This small molecule binds to this protein.
Small molecule (SMILES): NS(=O)(=O)c1cc2c(cc1Cl)N[C@H]([C@H]1C[C@H]3C=C[C@@H]1C3)NS2(=O)=O

Sequence of chain 1.C:
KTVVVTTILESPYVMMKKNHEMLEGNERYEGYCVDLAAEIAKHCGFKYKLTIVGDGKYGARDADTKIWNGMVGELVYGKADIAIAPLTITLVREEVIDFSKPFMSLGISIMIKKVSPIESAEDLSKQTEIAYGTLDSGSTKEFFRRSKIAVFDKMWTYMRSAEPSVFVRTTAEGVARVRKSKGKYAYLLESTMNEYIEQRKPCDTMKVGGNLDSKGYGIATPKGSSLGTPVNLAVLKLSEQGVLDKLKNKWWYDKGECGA

Binding-site contacts:
Ligand atom N3 contacts residue SER750 of chain 1.B at 3.3 Å (h-bond).
Ligand atom C3 contacts residue LYS751 of chain 1.B at 3.9 Å.
Ligand atom C6 contacts residue SER775 of chain 1.C at 3.6 Å.
Ligand atom C10 contacts residue SER750 of chain 1.B at 3.8 Å.
Ligand atom C12 contacts residue PHE516 of chain 1.C at 3.9 Å (hydrophobic).
Ligand atom O2 contacts residue MET517 of chain 1.C at 3.2 Å (h-bond).
Ligand atom C4 contacts residue GLY752 of chain 1.B at 3.5 Å.
Ligand atom O1 contacts residue SER750 of chain 1.B at 3.9 Å.
Ligand atom C12 contacts residue SER750 of chain 1.B at 3.8 Å.
Ligand atom C4 contacts residue ILE502 of chain 1.B at 3.7 Å (hydrophobic).
Ligand atom CL contacts residue LEU780 of chain 1.C at 3.4 Å.
Ligand atom N1 contacts residue PRO515 of chain 1.C at 2.9 Å (h-bond).
Ligand atom C8 contacts residue PRO515 of chain 1.C at 3.4 Å (hydrophobic).
Ligand atom C1 contacts residue PRO515 of chain 1.C at 3.2 Å (hydrophobic).
Ligand atom C9 contacts residue SER750 of chain 1.B at 3.8 Å.
Ligand atom C5 contacts residue LEU772 of chain 1.C at 3.7 Å (hydrophobic).
Ligand atom N3 contacts residue ASP781 of chain 1.C at 3.4 Å (salt-bridge).
Ligand atom C7 contacts residue LEU772 of chain 1.C at 3.6 Å (hydrophobic).
Ligand atom C11 contacts residue SER518 of chain 1.C at 3.8 Å.
Ligand atom C4 contacts residue LYS751 of chain 1.B at 3.9 Å.
Ligand atom C13 contacts residue PHE516 of chain 1.C at 3.9 Å (hydrophobic).
Ligand atom O3 contacts residue SER518 of chain 1.C at 3.3 Å (h-bond).
Ligand atom C11 contacts residue SER750 of chain 1.B at 3.7 Å.
Ligand atom N2 contacts residue PRO515 of chain 1.C at 3.6 Å (h-bond).
Ligand atom C14 contacts residue SER775 of chain 1.C at 3.2 Å.
Ligand atom C7 contacts residue LYS514 of chain 1.C at 3.6 Å.
Ligand atom CL contacts residue ASP781 of chain 1.C at 3.1 Å.
Ligand atom O2 contacts residue PRO515 of chain 1.C at 3.6 Å.
Ligand atom O4 contacts residue LYS784 of chain 1.C at 3.2 Å.
Ligand atom N2 contacts residue SER750 of chain 1.B at 3.7 Å.
Ligand atom C11 contacts residue MET517 of chain 1.C at 3.9 Å (hydrophobic).
Ligand atom C3 contacts residue PRO515 of chain 1.B at 3.9 Å (hydrophobic).
Ligand atom C7 contacts residue ILE502 of chain 1.B at 4.0 Å (hydrophobic).
Ligand atom N2 contacts residue SER775 of chain 1.C at 2.9 Å (h-bond).
Ligand atom C3 contacts residue GLY752 of chain 1.B at 3.2 Å.
Ligand atom C10 contacts residue SER775 of chain 1.C at 3.5 Å.
Ligand atom C2 contacts residue PRO515 of chain 1.C at 3.9 Å (hydrophobic).
Ligand atom C14 contacts residue LEU780 of chain 1.C at 3.9 Å (hydrophobic).
Ligand atom O3 contacts residue MET517 of chain 1.C at 4.0 Å.
Ligand atom O2 contacts residue SER518 of chain 1.C at 3.4 Å (h-bond).

Sequence of chain 1.B:
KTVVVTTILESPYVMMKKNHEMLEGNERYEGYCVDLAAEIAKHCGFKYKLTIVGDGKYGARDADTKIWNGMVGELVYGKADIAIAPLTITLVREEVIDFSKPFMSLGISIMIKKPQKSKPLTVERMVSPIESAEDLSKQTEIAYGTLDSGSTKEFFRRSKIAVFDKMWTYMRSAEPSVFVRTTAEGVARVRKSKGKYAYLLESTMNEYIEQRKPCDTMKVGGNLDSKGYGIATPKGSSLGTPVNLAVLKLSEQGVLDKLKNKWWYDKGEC